A protein and the small-molecule ligand that binds it are described below.
Small molecule (SMILES): CC(=O)N[C@@H]1[C@@H](O)[C@H](O)[C@@H](CO)O[C@H]1O

Sequence of chain 1.H:
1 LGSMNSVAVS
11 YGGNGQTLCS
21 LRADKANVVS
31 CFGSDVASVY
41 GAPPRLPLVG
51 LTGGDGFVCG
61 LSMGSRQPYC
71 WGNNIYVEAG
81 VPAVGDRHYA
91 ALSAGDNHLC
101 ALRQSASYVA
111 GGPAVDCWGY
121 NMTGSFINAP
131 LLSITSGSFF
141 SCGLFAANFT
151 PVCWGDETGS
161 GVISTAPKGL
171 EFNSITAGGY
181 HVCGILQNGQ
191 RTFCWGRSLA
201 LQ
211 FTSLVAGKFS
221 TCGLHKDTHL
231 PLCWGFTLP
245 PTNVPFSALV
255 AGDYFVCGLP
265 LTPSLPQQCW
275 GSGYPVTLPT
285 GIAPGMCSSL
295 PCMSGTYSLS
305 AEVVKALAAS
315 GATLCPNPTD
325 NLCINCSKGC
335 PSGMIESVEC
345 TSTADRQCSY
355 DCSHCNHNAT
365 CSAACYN

Binding-site contacts:
Ligand atom O5 contacts residue ASN148 of chain 1.H at 2.3 Å (h-bond).
Ligand atom O7 contacts residue ASN148 of chain 1.H at 4.3 Å.
Ligand atom C1 contacts residue ASN148 of chain 1.H at 1.4 Å.
Ligand atom N2 contacts residue THR150 of chain 1.H at 3.6 Å.
Ligand atom C3 contacts residue ASN148 of chain 1.H at 3.8 Å.
Ligand atom N2 contacts residue ASN148 of chain 1.H at 3.0 Å (h-bond).
Ligand atom O5 contacts residue PHE145 of chain 1.H at 4.4 Å.
Ligand atom O5 contacts residue ALA147 of chain 1.H at 4.0 Å.
Ligand atom C8 contacts residue THR150 of chain 1.H at 4.1 Å.
Ligand atom C4 contacts residue ASN148 of chain 1.H at 4.2 Å.
Ligand atom C7 contacts residue THR150 of chain 1.H at 4.3 Å.
Ligand atom C1 contacts residue THR150 of chain 1.H at 4.0 Å.
Ligand atom C8 contacts residue GLY169 of chain 1.H at 3.8 Å.
Ligand atom C3 contacts residue PHE145 of chain 1.H at 4.4 Å (hydrophobic).
Ligand atom O6 contacts residue ALA129 of chain 1.H at 4.2 Å.
Ligand atom C7 contacts residue ASN148 of chain 1.H at 3.8 Å.
Ligand atom C2 contacts residue ASN148 of chain 1.H at 2.5 Å.
Ligand atom C5 contacts residue ASN148 of chain 1.H at 3.6 Å.
Ligand atom C6 contacts residue ALA147 of chain 1.H at 4.5 Å (hydrophobic).
Ligand atom C2 contacts residue THR150 of chain 1.H at 4.5 Å.
Ligand atom C8 contacts residue LYS168 of chain 1.H at 3.7 Å.
Ligand atom C5 contacts residue PHE145 of chain 1.H at 4.3 Å (hydrophobic).
Ligand atom C1 contacts residue PHE145 of chain 1.H at 3.9 Å (hydrophobic).